Sequence of chain 1.A:
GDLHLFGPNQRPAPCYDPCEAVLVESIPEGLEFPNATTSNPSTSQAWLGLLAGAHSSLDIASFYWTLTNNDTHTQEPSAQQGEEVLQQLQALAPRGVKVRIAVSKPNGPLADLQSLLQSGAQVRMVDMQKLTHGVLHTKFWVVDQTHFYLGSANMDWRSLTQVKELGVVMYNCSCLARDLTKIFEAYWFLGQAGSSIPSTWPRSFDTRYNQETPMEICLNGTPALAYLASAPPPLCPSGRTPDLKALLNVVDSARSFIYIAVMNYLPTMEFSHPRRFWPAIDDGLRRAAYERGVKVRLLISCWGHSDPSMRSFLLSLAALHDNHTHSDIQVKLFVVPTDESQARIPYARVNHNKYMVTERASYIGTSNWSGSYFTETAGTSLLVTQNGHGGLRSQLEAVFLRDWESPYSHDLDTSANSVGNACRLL

Binding-site contacts:
Ligand atom N2 contacts residue ASN111 of chain 1.A at 2.8 Å (h-bond).
Ligand atom C8 contacts residue THR109 of chain 1.A at 3.9 Å.
Ligand atom C8 contacts residue GLU124 of chain 1.A at 4.1 Å.
Ligand atom C6 contacts residue ASN111 of chain 1.A at 4.5 Å.
Ligand atom C3 contacts residue ASN111 of chain 1.A at 3.8 Å.
Ligand atom C2 contacts residue ASN111 of chain 1.A at 2.4 Å.
Ligand atom C8 contacts residue ASN111 of chain 1.A at 4.4 Å.
Ligand atom C5 contacts residue ASN111 of chain 1.A at 3.7 Å.
Ligand atom O7 contacts residue ASN111 of chain 1.A at 3.4 Å (h-bond).
Ligand atom C4 contacts residue ASN111 of chain 1.A at 4.2 Å.
Ligand atom O5 contacts residue ASN111 of chain 1.A at 2.4 Å (h-bond).
Ligand atom C7 contacts residue ASN111 of chain 1.A at 3.3 Å.
Ligand atom C1 contacts residue ASN111 of chain 1.A at 1.4 Å.

This protein binds this small molecule.
Small molecule (SMILES): CC(=O)N[C@H]1[C@H](O[C@H]2[C@H](O)[C@@H](NC(C)=O)CO[C@@H]2CO)O[C@H](CO)[C@@H](O[C@@H]2O[C@H](CO)[C@@H](O)[C@H](O)[C@@H]2O)[C@@H]1O